This small molecule binds to this protein.
Small molecule (SMILES): CC(=O)N[C@@H]1[C@@H](O)[C@H](O)[C@@H](CO)O[C@H]1O

Binding-site contacts:
Ligand atom C1 contacts residue ASN208 of chain 2.A at 1.5 Å.
Ligand atom O7 contacts residue ARG8 of chain 2.A at 4.3 Å.
Ligand atom N2 contacts residue ASN208 of chain 2.A at 2.9 Å (h-bond).
Ligand atom O5 contacts residue TYR6 of chain 2.A at 3.9 Å.
Ligand atom C4 contacts residue ASN208 of chain 2.A at 4.3 Å.
Ligand atom C5 contacts residue ASN208 of chain 2.A at 3.6 Å.
Ligand atom O7 contacts residue ASN208 of chain 2.A at 4.3 Å.
Ligand atom C3 contacts residue ASN208 of chain 2.A at 3.9 Å.
Ligand atom N2 contacts residue PRO7 of chain 2.A at 3.1 Å (h-bond).
Ligand atom C8 contacts residue ASN208 of chain 2.A at 4.3 Å.
Ligand atom C7 contacts residue PRO7 of chain 2.A at 4.0 Å (hydrophobic).
Ligand atom O7 contacts residue PRO7 of chain 2.A at 4.0 Å.
Ligand atom C6 contacts residue TYR6 of chain 2.A at 4.1 Å (hydrophobic).
Ligand atom C2 contacts residue PRO7 of chain 2.A at 3.8 Å (hydrophobic).
Ligand atom O7 contacts residue LEU9 of chain 2.A at 4.1 Å.
Ligand atom C1 contacts residue TYR6 of chain 2.A at 4.2 Å (hydrophobic).
Ligand atom N2 contacts residue ARG8 of chain 2.A at 4.3 Å.
Ligand atom C7 contacts residue ASN208 of chain 2.A at 3.6 Å.
Ligand atom C2 contacts residue ASN208 of chain 2.A at 2.6 Å.
Ligand atom C1 contacts residue PRO7 of chain 2.A at 3.8 Å (hydrophobic).
Ligand atom C3 contacts residue PRO7 of chain 2.A at 4.0 Å (hydrophobic).
Ligand atom C5 contacts residue TYR6 of chain 2.A at 3.9 Å (hydrophobic).
Ligand atom O5 contacts residue ASN208 of chain 2.A at 2.3 Å (h-bond).

Sequence of chain 2.A:
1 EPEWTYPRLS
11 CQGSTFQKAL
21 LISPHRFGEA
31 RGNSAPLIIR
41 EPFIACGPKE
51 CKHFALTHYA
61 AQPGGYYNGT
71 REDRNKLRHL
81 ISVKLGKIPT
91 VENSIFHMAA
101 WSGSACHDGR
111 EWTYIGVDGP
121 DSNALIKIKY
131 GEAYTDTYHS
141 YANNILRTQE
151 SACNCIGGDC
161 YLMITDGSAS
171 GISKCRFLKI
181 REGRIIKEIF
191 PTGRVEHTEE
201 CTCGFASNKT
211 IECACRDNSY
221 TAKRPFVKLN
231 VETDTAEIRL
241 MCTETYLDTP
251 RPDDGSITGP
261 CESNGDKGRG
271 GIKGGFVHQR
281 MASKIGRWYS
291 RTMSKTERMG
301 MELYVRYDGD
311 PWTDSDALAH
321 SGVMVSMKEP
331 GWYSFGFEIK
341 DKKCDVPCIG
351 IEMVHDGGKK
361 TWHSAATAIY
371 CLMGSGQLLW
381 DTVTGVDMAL